Binding-site contacts:
Ligand atom C1 contacts residue ASN239 of chain 1.E at 1.4 Å.
Ligand atom C1 contacts residue ARG166 of chain 1.E at 3.6 Å.
Ligand atom C7 contacts residue GLY237 of chain 1.E at 4.0 Å.
Ligand atom C5 contacts residue ASN239 of chain 1.E at 3.6 Å.
Ligand atom N2 contacts residue GLY237 of chain 1.E at 3.4 Å (h-bond).
Ligand atom C8 contacts residue SER204 of chain 1.E at 3.9 Å.
Ligand atom O7 contacts residue PRO218 of chain 1.C at 3.5 Å.
Ligand atom C6 contacts residue ARG166 of chain 1.E at 3.3 Å.
Ligand atom C2 contacts residue ASN239 of chain 1.E at 2.4 Å.
Ligand atom O6 contacts residue ASN239 of chain 1.E at 4.2 Å.
Ligand atom O7 contacts residue ASN239 of chain 1.E at 3.6 Å.
Ligand atom O6 contacts residue ARG166 of chain 1.E at 2.2 Å (salt-bridge).
Ligand atom N2 contacts residue ASN239 of chain 1.E at 2.8 Å (h-bond).
Ligand atom C3 contacts residue ASN239 of chain 1.E at 3.8 Å.
Ligand atom O5 contacts residue ASN239 of chain 1.E at 2.3 Å (h-bond).
Ligand atom C4 contacts residue ASN239 of chain 1.E at 4.2 Å.
Ligand atom C2 contacts residue GLY237 of chain 1.E at 4.5 Å.
Ligand atom C8 contacts residue GLY237 of chain 1.E at 3.4 Å.
Ligand atom O7 contacts residue GLN219 of chain 1.C at 4.3 Å.
Ligand atom C7 contacts residue PRO218 of chain 1.C at 4.2 Å (hydrophobic).
Ligand atom C8 contacts residue ASN239 of chain 1.E at 4.2 Å.
Ligand atom O5 contacts residue ARG166 of chain 1.E at 2.7 Å (salt-bridge).
Ligand atom C5 contacts residue ARG166 of chain 1.E at 3.5 Å.
Ligand atom C8 contacts residue ASP238 of chain 1.E at 3.5 Å.
Ligand atom C7 contacts residue ASP238 of chain 1.E at 4.3 Å.
Ligand atom C7 contacts residue ASN239 of chain 1.E at 3.4 Å.

Sequence of chain 1.C:
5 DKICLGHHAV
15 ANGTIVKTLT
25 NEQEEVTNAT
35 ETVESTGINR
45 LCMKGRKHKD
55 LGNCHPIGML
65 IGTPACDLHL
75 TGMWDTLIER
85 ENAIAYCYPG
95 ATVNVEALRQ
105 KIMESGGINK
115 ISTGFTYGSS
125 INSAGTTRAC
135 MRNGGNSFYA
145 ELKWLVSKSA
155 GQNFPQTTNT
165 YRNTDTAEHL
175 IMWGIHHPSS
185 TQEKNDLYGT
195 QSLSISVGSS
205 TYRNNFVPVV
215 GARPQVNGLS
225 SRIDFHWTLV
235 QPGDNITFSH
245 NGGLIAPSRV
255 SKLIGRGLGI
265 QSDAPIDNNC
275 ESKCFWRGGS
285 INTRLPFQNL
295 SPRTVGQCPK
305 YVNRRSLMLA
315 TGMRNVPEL

Sequence of chain 1.E:
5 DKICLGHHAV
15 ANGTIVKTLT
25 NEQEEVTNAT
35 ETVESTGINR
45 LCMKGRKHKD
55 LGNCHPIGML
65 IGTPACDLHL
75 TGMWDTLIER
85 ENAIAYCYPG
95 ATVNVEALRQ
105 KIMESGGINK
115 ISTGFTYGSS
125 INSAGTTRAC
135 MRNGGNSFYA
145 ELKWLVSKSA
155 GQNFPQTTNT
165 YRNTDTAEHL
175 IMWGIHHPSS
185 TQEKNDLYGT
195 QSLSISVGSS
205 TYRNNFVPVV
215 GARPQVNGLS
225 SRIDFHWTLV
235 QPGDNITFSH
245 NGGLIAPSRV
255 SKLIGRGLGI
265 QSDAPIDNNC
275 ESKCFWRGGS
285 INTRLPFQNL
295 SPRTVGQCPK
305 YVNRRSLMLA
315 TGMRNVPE

A small-molecule ligand and the protein it binds are described below.
Small molecule (SMILES): CC(=O)N[C@H]1[C@H](O[C@H]2[C@H](O)[C@@H](NC(C)=O)CO[C@@H]2CO)O[C@H](CO)[C@@H](O)[C@@H]1O